This protein binds this small molecule.
Small molecule (SMILES): N[C@@H](Cc1c[nH]c2ccccc12)C(=O)O

Binding-site contacts:
Ligand atom CH2 contacts residue TYR301 of chain 2.A at 3.7 Å (hydrophobic).
Ligand atom C contacts residue HIS110 of chain 2.A at 3.8 Å.
Ligand atom N contacts residue LEU161 of chain 2.A at 3.6 Å.
Ligand atom O contacts residue GLY106 of chain 2.A at 2.8 Å (h-bond).
Ligand atom NE1 contacts residue GLU104 of chain 2.A at 2.7 Å (salt-bridge).
Ligand atom CA contacts residue LLP82 of chain 2.A at 4.0 Å.
Ligand atom CZ3 contacts residue SER185 of chain 2.A at 4.0 Å.
Ligand atom CE2 contacts residue GLU104 of chain 2.A at 3.5 Å.
Ligand atom NE1 contacts residue GLY184 of chain 2.A at 3.7 Å.
Ligand atom OXT contacts residue THR105 of chain 2.A at 3.6 Å (h-bond).
Ligand atom OXT contacts residue HIS110 of chain 2.A at 2.8 Å (h-bond).
Ligand atom CZ3 contacts residue GLY228 of chain 2.A at 3.8 Å.
Ligand atom CD1 contacts residue GLU104 of chain 2.A at 3.8 Å.
Ligand atom C contacts residue THR105 of chain 2.A at 3.5 Å.
Ligand atom O contacts residue GLY108 of chain 2.A at 3.9 Å.
Ligand atom OXT contacts residue ALA107 of chain 2.A at 3.8 Å.
Ligand atom O contacts residue HIS110 of chain 2.A at 3.9 Å.
Ligand atom N contacts residue GLY106 of chain 2.A at 3.9 Å.
Ligand atom C contacts residue GLY106 of chain 2.A at 3.9 Å.
Ligand atom OXT contacts residue GLN109 of chain 2.A at 3.3 Å (h-bond).
Ligand atom CZ3 contacts residue TYR301 of chain 2.A at 3.4 Å (hydrophobic).
Ligand atom CE2 contacts residue LEU161 of chain 2.A at 3.9 Å (hydrophobic).
Ligand atom CD2 contacts residue LEU161 of chain 2.A at 3.8 Å (hydrophobic).
Ligand atom CE2 contacts residue SER185 of chain 2.A at 4.0 Å.
Ligand atom CZ2 contacts residue VAL187 of chain 2.A at 3.8 Å (hydrophobic).
Ligand atom CZ2 contacts residue SER185 of chain 2.A at 4.0 Å.
Ligand atom N contacts residue ALA107 of chain 2.A at 3.5 Å (h-bond).
Ligand atom CH2 contacts residue VAL187 of chain 2.A at 3.7 Å (hydrophobic).
Ligand atom CB contacts residue LLP82 of chain 2.A at 3.5 Å.
Ligand atom O contacts residue ALA107 of chain 2.A at 3.4 Å (h-bond).
Ligand atom CZ3 contacts residue LEU161 of chain 2.A at 3.9 Å (hydrophobic).
Ligand atom OXT contacts residue LLP82 of chain 2.A at 3.5 Å.
Ligand atom OXT contacts residue GLY108 of chain 2.A at 4.0 Å.
Ligand atom CZ2 contacts residue GLU104 of chain 2.A at 3.8 Å.
Ligand atom C contacts residue ALA107 of chain 2.A at 3.6 Å (hydrophobic).
Ligand atom O contacts residue THR105 of chain 2.A at 2.6 Å (h-bond).
Ligand atom CA contacts residue ALA107 of chain 2.A at 3.8 Å (hydrophobic).
Ligand atom CH2 contacts residue SER185 of chain 2.A at 4.0 Å.
Ligand atom CE3 contacts residue LEU161 of chain 2.A at 3.8 Å (hydrophobic).
Ligand atom CD1 contacts residue HIS110 of chain 2.A at 3.8 Å.

Sequence of chain 2.A:
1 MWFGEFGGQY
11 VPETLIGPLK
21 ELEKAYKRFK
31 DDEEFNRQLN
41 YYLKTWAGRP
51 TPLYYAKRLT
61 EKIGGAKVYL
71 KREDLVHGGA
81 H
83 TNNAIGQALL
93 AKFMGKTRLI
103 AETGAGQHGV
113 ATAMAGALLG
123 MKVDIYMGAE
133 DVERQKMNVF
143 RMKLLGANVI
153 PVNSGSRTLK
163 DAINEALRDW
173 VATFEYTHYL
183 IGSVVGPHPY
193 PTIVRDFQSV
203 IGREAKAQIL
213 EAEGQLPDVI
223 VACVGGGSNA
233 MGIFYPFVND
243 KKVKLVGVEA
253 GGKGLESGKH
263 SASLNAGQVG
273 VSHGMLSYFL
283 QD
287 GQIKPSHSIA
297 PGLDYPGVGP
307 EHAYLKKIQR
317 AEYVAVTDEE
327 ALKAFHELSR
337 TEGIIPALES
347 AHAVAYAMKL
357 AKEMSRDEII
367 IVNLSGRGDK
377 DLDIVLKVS